This protein binds this small molecule.
Small molecule (SMILES): Nc1ccn([C@H]2C[C@H](O)[C@@H](COP(=O)(O)O)O2)c(=O)n1

Binding-site contacts:
Ligand atom C4' contacts residue DA1 of chain 1.NE at 4.0 Å.
Ligand atom N3 contacts residue ASP202 of chain 1.PA at 4.2 Å.
Ligand atom N1 contacts residue PRO204 of chain 1.PA at 4.2 Å.
Ligand atom C2 contacts residue PRO204 of chain 1.PA at 4.3 Å (hydrophobic).
Ligand atom C4 contacts residue ASP202 of chain 1.PA at 3.0 Å.
Ligand atom C2' contacts residue DA1 of chain 1.NE at 2.9 Å.
Ligand atom C4 contacts residue PRO204 of chain 1.PA at 3.8 Å (hydrophobic).
Ligand atom C6 contacts residue PRO204 of chain 1.PA at 3.9 Å (hydrophobic).
Ligand atom C2' contacts residue PRO204 of chain 1.PA at 4.0 Å (hydrophobic).
Ligand atom O3' contacts residue DA1 of chain 1.NE at 1.6 Å.
Ligand atom N4 contacts residue ASP202 of chain 1.PA at 2.4 Å (salt-bridge).
Ligand atom C3' contacts residue DA1 of chain 1.NE at 2.6 Å.
Ligand atom C5' contacts residue PRO204 of chain 1.PA at 4.5 Å (hydrophobic).
Ligand atom O2 contacts residue DA1 of chain 1.NE at 3.4 Å (h-bond).
Ligand atom C5 contacts residue ASP202 of chain 1.PA at 3.1 Å.
Ligand atom C2 contacts residue DA1 of chain 1.NE at 4.2 Å.
Ligand atom C4 contacts residue VAL203 of chain 1.PA at 4.1 Å (hydrophobic).
Ligand atom C5 contacts residue VAL203 of chain 1.PA at 3.8 Å (hydrophobic).
Ligand atom C1' contacts residue DA1 of chain 1.NE at 3.9 Å.
Ligand atom N3 contacts residue PRO204 of chain 1.PA at 4.0 Å.
Ligand atom C5 contacts residue PRO204 of chain 1.PA at 3.6 Å (hydrophobic).
Ligand atom C6 contacts residue ASP202 of chain 1.PA at 4.3 Å.
Ligand atom N4 contacts residue PRO204 of chain 1.PA at 4.2 Å.
Ligand atom N4 contacts residue VAL203 of chain 1.PA at 3.4 Å (h-bond).

Sequence of chain 1.PA:
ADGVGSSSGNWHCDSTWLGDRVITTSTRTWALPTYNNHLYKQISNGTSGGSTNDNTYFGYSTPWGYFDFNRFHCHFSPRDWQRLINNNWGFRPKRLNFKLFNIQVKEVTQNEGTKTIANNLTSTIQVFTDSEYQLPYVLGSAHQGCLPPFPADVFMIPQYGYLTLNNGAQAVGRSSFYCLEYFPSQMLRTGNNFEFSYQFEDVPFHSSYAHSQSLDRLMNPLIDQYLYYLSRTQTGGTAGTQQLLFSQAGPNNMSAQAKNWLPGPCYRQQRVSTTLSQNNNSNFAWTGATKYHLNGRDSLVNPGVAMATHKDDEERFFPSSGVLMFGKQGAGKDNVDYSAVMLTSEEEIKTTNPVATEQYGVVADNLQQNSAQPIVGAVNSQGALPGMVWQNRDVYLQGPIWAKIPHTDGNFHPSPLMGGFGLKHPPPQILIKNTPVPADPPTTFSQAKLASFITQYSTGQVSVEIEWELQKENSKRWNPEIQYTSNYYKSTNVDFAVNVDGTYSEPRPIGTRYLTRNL